Binding-site contacts:
Ligand atom C contacts residue ALA77 of chain 1.D at 4.5 Å (hydrophobic).
Ligand atom C8 contacts residue LEU65 of chain 1.D at 3.9 Å (hydrophobic).
Ligand atom C7 contacts residue LEU61 of chain 1.D at 4.0 Å (hydrophobic).
Ligand atom C contacts residue PRO76 of chain 1.D at 4.0 Å (hydrophobic).
Ligand atom C2 contacts residue TYR104 of chain 1.D at 4.2 Å (hydrophobic).
Ligand atom C3 contacts residue ILE94 of chain 1.D at 4.3 Å (hydrophobic).
Ligand atom C5 contacts residue PHE78 of chain 1.D at 3.8 Å (hydrophobic).
Ligand atom C1 contacts residue PRO76 of chain 1.D at 3.9 Å (hydrophobic).
Ligand atom C5 contacts residue TRP75 of chain 1.D at 4.0 Å (hydrophobic).
Ligand atom O1 contacts residue LEU65 of chain 1.D at 4.3 Å.
Ligand atom C6 contacts residue TRP75 of chain 1.D at 4.1 Å (hydrophobic).
Ligand atom C contacts residue PHE78 of chain 1.D at 3.8 Å (hydrophobic).
Ligand atom BR contacts residue ILE38 of chain 1.D at 4.3 Å.
Ligand atom O contacts residue LEU65 of chain 1.D at 3.8 Å.
Ligand atom C4 contacts residue PHE78 of chain 1.D at 4.2 Å (hydrophobic).
Ligand atom C4 contacts residue LEU61 of chain 1.D at 3.6 Å (hydrophobic).
Ligand atom C8 contacts residue ARG92 of chain 1.D at 4.3 Å.
Ligand atom BR contacts residue TRP40 of chain 1.D at 4.2 Å.
Ligand atom C7 contacts residue ARG92 of chain 1.D at 4.2 Å.
Ligand atom O1 contacts residue ARG92 of chain 1.D at 3.5 Å (salt-bridge).
Ligand atom C3 contacts residue LEU61 of chain 1.D at 4.0 Å (hydrophobic).
Ligand atom BR contacts residue TYR104 of chain 1.D at 4.1 Å.
Ligand atom C6 contacts residue PHE78 of chain 1.D at 4.2 Å (hydrophobic).
Ligand atom O1 contacts residue LEU61 of chain 1.D at 3.6 Å.
Ligand atom BR contacts residue VAL102 of chain 1.D at 4.5 Å.
Ligand atom C1 contacts residue TRP75 of chain 1.D at 4.0 Å (hydrophobic).
Ligand atom C4 contacts residue TYR104 of chain 1.D at 3.7 Å (hydrophobic).
Ligand atom C8 contacts residue LEU61 of chain 1.D at 4.2 Å (hydrophobic).
Ligand atom C3 contacts residue TYR104 of chain 1.D at 3.5 Å (hydrophobic).
Ligand atom C1 contacts residue PHE78 of chain 1.D at 4.2 Å (hydrophobic).
Ligand atom O contacts residue TRP75 of chain 1.D at 4.2 Å.
Ligand atom C contacts residue TRP75 of chain 1.D at 3.4 Å (hydrophobic).

Sequence of chain 1.D:
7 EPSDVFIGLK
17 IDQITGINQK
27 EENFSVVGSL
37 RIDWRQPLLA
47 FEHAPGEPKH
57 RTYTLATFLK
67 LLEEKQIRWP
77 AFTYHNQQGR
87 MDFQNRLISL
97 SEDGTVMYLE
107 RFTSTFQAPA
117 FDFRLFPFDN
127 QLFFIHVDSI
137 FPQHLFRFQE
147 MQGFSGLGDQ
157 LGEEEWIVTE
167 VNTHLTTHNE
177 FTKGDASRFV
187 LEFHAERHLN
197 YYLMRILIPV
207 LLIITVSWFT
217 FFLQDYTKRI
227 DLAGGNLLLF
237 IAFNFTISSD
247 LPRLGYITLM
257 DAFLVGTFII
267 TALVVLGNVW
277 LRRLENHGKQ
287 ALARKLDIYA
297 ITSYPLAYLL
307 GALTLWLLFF

A protein and the small-molecule ligand that binds it are described below.
Small molecule (SMILES): O=C(O)CCc1ccc(Br)cc1